Sequence of chain 1.C:
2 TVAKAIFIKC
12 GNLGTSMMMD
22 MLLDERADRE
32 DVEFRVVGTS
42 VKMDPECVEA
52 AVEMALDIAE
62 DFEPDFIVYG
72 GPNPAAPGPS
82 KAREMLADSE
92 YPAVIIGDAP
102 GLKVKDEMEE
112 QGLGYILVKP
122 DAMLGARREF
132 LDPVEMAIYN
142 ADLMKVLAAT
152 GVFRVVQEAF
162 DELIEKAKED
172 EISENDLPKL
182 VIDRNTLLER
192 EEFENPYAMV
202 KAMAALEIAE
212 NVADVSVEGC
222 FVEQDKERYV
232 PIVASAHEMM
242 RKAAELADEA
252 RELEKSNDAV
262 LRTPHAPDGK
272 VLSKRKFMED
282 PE

Sequence of chain 1.E:
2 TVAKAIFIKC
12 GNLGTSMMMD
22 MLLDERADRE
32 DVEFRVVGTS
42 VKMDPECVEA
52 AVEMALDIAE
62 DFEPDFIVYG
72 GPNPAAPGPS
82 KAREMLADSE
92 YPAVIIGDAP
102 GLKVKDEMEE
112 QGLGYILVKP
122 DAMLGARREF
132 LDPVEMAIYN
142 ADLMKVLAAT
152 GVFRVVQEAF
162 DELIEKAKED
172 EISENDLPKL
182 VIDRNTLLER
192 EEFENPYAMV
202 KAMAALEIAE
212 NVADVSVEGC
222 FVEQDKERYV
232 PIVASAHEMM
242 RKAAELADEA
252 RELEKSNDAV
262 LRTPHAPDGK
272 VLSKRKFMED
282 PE

Binding-site contacts:
Ligand atom NA2 contacts residue ASN141 of chain 1.C at 2.8 Å (h-bond).
Ligand atom CX4 contacts residue CYS221 of chain 1.C at 3.6 Å (hydrophobic).
Ligand atom C12 contacts residue ALA127 of chain 1.C at 3.5 Å (hydrophobic).
Ligand atom N8 contacts residue MET137 of chain 1.C at 3.0 Å.
Ligand atom C13 contacts residue ALA127 of chain 1.C at 3.4 Å (hydrophobic).
Ligand atom OX2 contacts residue ALA127 of chain 1.C at 2.7 Å (h-bond).
Ligand atom C8A contacts residue LEU125 of chain 1.C at 3.5 Å (hydrophobic).
Ligand atom OX4 contacts residue CYS221 of chain 1.C at 2.9 Å (h-bond).
Ligand atom OX2 contacts residue CYS221 of chain 1.C at 3.2 Å (h-bond).
Ligand atom OH4 contacts residue LEU125 of chain 1.C at 3.4 Å (h-bond).
Ligand atom C9 contacts residue GLU26 of chain 1.E at 3.5 Å.
Ligand atom C4A contacts residue LEU125 of chain 1.C at 3.4 Å (hydrophobic).
Ligand atom C7 contacts residue GLU26 of chain 1.E at 3.5 Å.
Ligand atom C2J contacts residue ARG129 of chain 1.C at 3.5 Å.
Ligand atom O2J contacts residue ARG129 of chain 1.C at 2.8 Å (salt-bridge).
Ligand atom C12 contacts residue ARG27 of chain 1.E at 3.5 Å.
Ligand atom NA2 contacts residue LEU144 of chain 1.C at 3.5 Å.
Ligand atom OX4 contacts residue ARG128 of chain 1.C at 3.4 Å (salt-bridge).
Ligand atom C2 contacts residue ASN13 of chain 1.C at 3.4 Å.
Ligand atom N5 contacts residue LEU125 of chain 1.C at 3.5 Å.
Ligand atom NA2 contacts residue GLY15 of chain 1.C at 3.4 Å (h-bond).
Ligand atom C3J contacts residue ARG129 of chain 1.C at 3.6 Å.
Ligand atom O4J contacts residue ARG128 of chain 1.C at 3.2 Å (salt-bridge).
Ligand atom C7M contacts residue GLU26 of chain 1.E at 3.3 Å.
Ligand atom C2 contacts residue ASN141 of chain 1.C at 3.5 Å.
Ligand atom O3J contacts residue GLU130 of chain 1.C at 2.5 Å (salt-bridge).
Ligand atom O3J contacts residue ARG128 of chain 1.C at 3.4 Å.
Ligand atom N1 contacts residue ASN141 of chain 1.C at 3.1 Å (h-bond).
Ligand atom C13 contacts residue ARG27 of chain 1.E at 3.3 Å.
Ligand atom OH4 contacts residue MET124 of chain 1.C at 3.5 Å.
Ligand atom C14 contacts residue ALA127 of chain 1.C at 3.6 Å (hydrophobic).
Ligand atom C3J contacts residue GLU130 of chain 1.C at 3.5 Å.
Ligand atom C7M contacts residue VAL42 of chain 1.C at 3.5 Å (hydrophobic).
Ligand atom O3J contacts residue ARG129 of chain 1.C at 3.0 Å (salt-bridge).
Ligand atom N3 contacts residue ASN13 of chain 1.C at 3.3 Å (h-bond).
Ligand atom C4 contacts residue LEU125 of chain 1.C at 3.5 Å (hydrophobic).
Ligand atom CX2 contacts residue ALA127 of chain 1.C at 3.4 Å (hydrophobic).
Ligand atom OX5 contacts residue ARG128 of chain 1.C at 3.2 Å (salt-bridge).
Ligand atom C4 contacts residue ASN13 of chain 1.C at 3.5 Å.
Ligand atom N1 contacts residue ASN13 of chain 1.C at 3.0 Å (h-bond).

A small-molecule ligand and the protein it binds are described below.
Small molecule (SMILES): C[C@@H]1Nc2nc(N)[nH]c(=O)c2[N+]2=CN(c3ccc(C[C@H](O)[C@H](O)[C@H](O)CO[C@H]4O[C@H](CO[P](=O)(O)O[C@@H](CCC(=O)O)C(=O)O)[C@@H](O)[C@H]4O)cc3)[C@H](C)[C@@H]12